Sequence of chain 1.B:
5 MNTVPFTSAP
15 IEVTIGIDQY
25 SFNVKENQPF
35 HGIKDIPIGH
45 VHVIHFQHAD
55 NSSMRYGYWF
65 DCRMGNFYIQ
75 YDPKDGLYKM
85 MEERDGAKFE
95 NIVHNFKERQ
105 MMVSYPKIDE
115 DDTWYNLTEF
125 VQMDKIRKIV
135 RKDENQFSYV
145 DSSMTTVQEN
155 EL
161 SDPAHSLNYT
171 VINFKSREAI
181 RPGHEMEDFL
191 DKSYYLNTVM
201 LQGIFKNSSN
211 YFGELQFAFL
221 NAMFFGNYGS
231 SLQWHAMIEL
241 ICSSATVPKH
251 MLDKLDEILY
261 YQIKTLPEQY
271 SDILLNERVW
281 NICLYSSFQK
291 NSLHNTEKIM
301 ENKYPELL

Binding-site contacts:
Ligand atom C5 contacts residue GLU214 of chain 1.B at 3.7 Å.
Ligand atom C4 contacts residue GLU214 of chain 1.B at 3.9 Å.
Ligand atom C1 contacts residue ILE133 of chain 1.B at 4.2 Å (hydrophobic).
Ligand atom C2 contacts residue THR170 of chain 1.B at 3.9 Å.
Ligand atom C3 contacts residue ASN210 of chain 1.B at 3.8 Å.
Ligand atom N1 contacts residue LYS129 of chain 1.B at 3.7 Å.
Ligand atom C9 contacts residue LYS129 of chain 1.B at 3.6 Å.
Ligand atom C8 contacts residue LYS129 of chain 1.B at 3.7 Å.
Ligand atom C7 contacts residue GLU214 of chain 1.B at 3.7 Å.
Ligand atom C8 contacts residue GLY213 of chain 1.B at 3.4 Å.
Ligand atom C9 contacts residue GLU214 of chain 1.B at 3.6 Å.
Ligand atom C contacts residue THR170 of chain 1.B at 3.1 Å.
Ligand atom N contacts residue ILE133 of chain 1.B at 4.2 Å.
Ligand atom N contacts residue GLU214 of chain 1.B at 2.8 Å (salt-bridge).
Ligand atom C3 contacts residue LYS129 of chain 1.B at 4.1 Å.
Ligand atom C7 contacts residue PHE217 of chain 1.B at 4.2 Å (hydrophobic).
Ligand atom C2 contacts residue PHE205 of chain 1.B at 3.5 Å (hydrophobic).
Ligand atom C8 contacts residue GLU214 of chain 1.B at 3.5 Å.
Ligand atom C4 contacts residue ASN210 of chain 1.B at 3.9 Å.
Ligand atom C4 contacts residue LYS129 of chain 1.B at 3.8 Å.
Ligand atom O contacts residue ASN210 of chain 1.B at 3.3 Å.
Ligand atom C contacts residue GLU214 of chain 1.B at 3.5 Å.
Ligand atom C8 contacts residue PHE124 of chain 1.B at 3.7 Å (hydrophobic).
Ligand atom C6 contacts residue GLU214 of chain 1.B at 3.8 Å.
Ligand atom C7 contacts residue LYS129 of chain 1.B at 3.9 Å.
Ligand atom C5 contacts residue ILE133 of chain 1.B at 4.2 Å (hydrophobic).
Ligand atom O contacts residue LYS129 of chain 1.B at 3.3 Å.
Ligand atom C5 contacts residue LYS129 of chain 1.B at 4.0 Å.
Ligand atom C9 contacts residue GLY213 of chain 1.B at 4.0 Å.
Ligand atom C2 contacts residue GLU214 of chain 1.B at 3.3 Å.
Ligand atom C9 contacts residue ASN210 of chain 1.B at 3.5 Å.
Ligand atom N1 contacts residue LYS132 of chain 1.B at 3.6 Å.
Ligand atom C1 contacts residue GLU214 of chain 1.B at 4.1 Å.
Ligand atom C contacts residue ILE133 of chain 1.B at 3.2 Å (hydrophobic).
Ligand atom C1 contacts residue THR170 of chain 1.B at 3.9 Å.
Ligand atom C3 contacts residue GLU214 of chain 1.B at 3.9 Å.
Ligand atom C6 contacts residue LYS129 of chain 1.B at 4.1 Å.
Ligand atom C10 contacts residue ILE133 of chain 1.B at 4.1 Å (hydrophobic).
Ligand atom N contacts residue PHE205 of chain 1.B at 3.9 Å.
Ligand atom C7 contacts residue GLY213 of chain 1.B at 3.6 Å.

A small-molecule ligand and the protein it binds are described below.
Small molecule (SMILES): C[C@@H](C#N)CNC(=O)c1ccccc1